A small-molecule ligand and the protein it binds are described below.
Small molecule (SMILES): CC(C)C[C@H](NC(=O)[C@@H]1CCCN1C(=O)[C@H](C)NC(=O)[C@H](C)N)B(O)O

Sequence of chain 1.A:
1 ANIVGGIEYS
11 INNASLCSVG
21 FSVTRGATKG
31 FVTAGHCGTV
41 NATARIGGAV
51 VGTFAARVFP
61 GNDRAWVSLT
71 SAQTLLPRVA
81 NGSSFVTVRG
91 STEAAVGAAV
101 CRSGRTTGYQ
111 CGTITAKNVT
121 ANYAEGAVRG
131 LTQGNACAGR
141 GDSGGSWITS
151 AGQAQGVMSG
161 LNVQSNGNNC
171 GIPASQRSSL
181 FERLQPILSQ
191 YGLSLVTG

Binding-site contacts:
Ligand atom CD1 contacts residue MET158 of chain 1.A at 3.7 Å (hydrophobic).
Ligand atom CD contacts residue TYR123 of chain 1.A at 3.4 Å (hydrophobic).
Ligand atom B contacts residue SER143 of chain 1.A at 1.4 Å.
Ligand atom CB contacts residue SER159 of chain 1.A at 3.6 Å.
Ligand atom CD1 contacts residue GLY139 of chain 1.A at 3.1 Å.
Ligand atom CD2 contacts residue LEU161 of chain 1.A at 3.0 Å (hydrophobic).
Ligand atom CD2 contacts residue GLY139 of chain 1.A at 3.5 Å.
Ligand atom O contacts residue GLY160 of chain 1.A at 3.1 Å.
Ligand atom O1 contacts residue SER143 of chain 1.A at 2.3 Å (h-bond).
Ligand atom CB contacts residue HIS36 of chain 1.A at 3.5 Å.
Ligand atom N contacts residue LEU161 of chain 1.A at 2.9 Å (h-bond).
Ligand atom C contacts residue SER159 of chain 1.A at 3.7 Å.
Ligand atom N contacts residue TYR123 of chain 1.A at 3.5 Å.
Ligand atom O2 contacts residue HIS36 of chain 1.A at 2.7 Å (h-bond).
Ligand atom O contacts residue LEU161 of chain 1.A at 3.0 Å (h-bond).
Ligand atom CA contacts residue TYR123 of chain 1.A at 3.7 Å (hydrophobic).
Ligand atom B contacts residue HIS36 of chain 1.A at 2.9 Å.
Ligand atom CG contacts residue TYR123 of chain 1.A at 3.6 Å (hydrophobic).
Ligand atom CB contacts residue LEU161 of chain 1.A at 3.7 Å (hydrophobic).
Ligand atom CA contacts residue HIS36 of chain 1.A at 3.5 Å.
Ligand atom CA contacts residue SER143 of chain 1.A at 2.3 Å.
Ligand atom C contacts residue HIS36 of chain 1.A at 3.8 Å.
Ligand atom O2 contacts residue SER143 of chain 1.A at 2.6 Å (h-bond).
Ligand atom CD2 contacts residue ARG140 of chain 1.A at 3.7 Å.
Ligand atom C contacts residue TYR123 of chain 1.A at 3.5 Å (hydrophobic).
Ligand atom CA contacts residue LEU161 of chain 1.A at 3.1 Å (hydrophobic).
Ligand atom O contacts residue ASN122 of chain 1.A at 3.8 Å.
Ligand atom CA contacts residue SER159 of chain 1.A at 3.4 Å.
Ligand atom O1 contacts residue ASP142 of chain 1.A at 3.6 Å.
Ligand atom N contacts residue SER143 of chain 1.A at 2.9 Å (h-bond).
Ligand atom CD1 contacts residue ASP142 of chain 1.A at 3.7 Å.
Ligand atom CG contacts residue LEU161 of chain 1.A at 3.4 Å (hydrophobic).
Ligand atom CA contacts residue HIS36 of chain 1.A at 3.8 Å.
Ligand atom O contacts residue TYR123 of chain 1.A at 3.4 Å.
Ligand atom C contacts residue LEU161 of chain 1.A at 3.5 Å (hydrophobic).
Ligand atom CB contacts residue SER143 of chain 1.A at 2.6 Å.
Ligand atom CD1 contacts residue ALA138 of chain 1.A at 3.8 Å (hydrophobic).
Ligand atom N contacts residue HIS36 of chain 1.A at 3.1 Å (h-bond).
Ligand atom O1 contacts residue GLY141 of chain 1.A at 2.9 Å (h-bond).
Ligand atom N contacts residue SER159 of chain 1.A at 3.0 Å (h-bond).